Sequence of chain 1.B:
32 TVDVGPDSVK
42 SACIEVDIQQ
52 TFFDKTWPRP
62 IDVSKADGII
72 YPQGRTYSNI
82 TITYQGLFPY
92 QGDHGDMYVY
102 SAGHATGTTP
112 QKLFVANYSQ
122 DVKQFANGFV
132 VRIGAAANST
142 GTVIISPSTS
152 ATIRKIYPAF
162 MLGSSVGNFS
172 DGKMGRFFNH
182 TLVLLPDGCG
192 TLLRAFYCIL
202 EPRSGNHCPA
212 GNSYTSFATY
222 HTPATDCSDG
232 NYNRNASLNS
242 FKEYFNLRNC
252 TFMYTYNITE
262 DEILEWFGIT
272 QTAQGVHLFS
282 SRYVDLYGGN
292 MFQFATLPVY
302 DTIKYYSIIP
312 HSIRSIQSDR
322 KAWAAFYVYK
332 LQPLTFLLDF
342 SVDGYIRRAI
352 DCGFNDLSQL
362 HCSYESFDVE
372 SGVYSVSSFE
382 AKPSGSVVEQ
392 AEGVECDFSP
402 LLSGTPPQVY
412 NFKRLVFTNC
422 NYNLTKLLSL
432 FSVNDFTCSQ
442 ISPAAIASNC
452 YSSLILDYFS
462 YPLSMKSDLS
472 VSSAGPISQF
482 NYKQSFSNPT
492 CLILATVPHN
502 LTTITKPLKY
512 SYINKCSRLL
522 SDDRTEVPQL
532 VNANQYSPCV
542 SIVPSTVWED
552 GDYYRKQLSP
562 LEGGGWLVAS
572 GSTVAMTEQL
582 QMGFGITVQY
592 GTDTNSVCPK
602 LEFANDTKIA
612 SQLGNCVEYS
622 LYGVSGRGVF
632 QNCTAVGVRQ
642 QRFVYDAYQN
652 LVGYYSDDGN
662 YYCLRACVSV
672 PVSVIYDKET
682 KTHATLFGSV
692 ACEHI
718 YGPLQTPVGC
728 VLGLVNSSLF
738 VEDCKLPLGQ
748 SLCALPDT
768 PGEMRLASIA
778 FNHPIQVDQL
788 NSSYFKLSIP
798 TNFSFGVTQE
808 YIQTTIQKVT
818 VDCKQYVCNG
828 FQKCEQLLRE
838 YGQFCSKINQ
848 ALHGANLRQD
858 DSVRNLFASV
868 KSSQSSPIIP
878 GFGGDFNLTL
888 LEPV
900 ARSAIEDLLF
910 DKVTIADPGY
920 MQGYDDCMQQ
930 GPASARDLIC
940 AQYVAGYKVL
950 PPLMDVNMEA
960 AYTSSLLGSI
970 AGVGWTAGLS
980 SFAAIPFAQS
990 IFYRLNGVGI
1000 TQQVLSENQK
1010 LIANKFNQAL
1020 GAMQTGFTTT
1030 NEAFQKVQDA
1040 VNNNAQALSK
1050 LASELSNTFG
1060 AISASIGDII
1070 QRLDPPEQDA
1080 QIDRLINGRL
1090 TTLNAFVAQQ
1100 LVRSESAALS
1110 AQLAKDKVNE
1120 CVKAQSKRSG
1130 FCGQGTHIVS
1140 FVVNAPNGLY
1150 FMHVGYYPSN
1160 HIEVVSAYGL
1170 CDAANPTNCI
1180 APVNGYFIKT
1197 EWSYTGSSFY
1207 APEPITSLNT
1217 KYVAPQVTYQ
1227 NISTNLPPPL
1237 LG

Binding-site contacts:
Ligand atom O5 contacts residue ASN501 of chain 1.B at 2.4 Å (h-bond).
Ligand atom C8 contacts residue HIS500 of chain 1.B at 4.0 Å.
Ligand atom N2 contacts residue ASN501 of chain 1.B at 2.9 Å (h-bond).
Ligand atom C8 contacts residue ASN501 of chain 1.B at 3.7 Å.
Ligand atom C7 contacts residue ASN501 of chain 1.B at 3.4 Å.
Ligand atom C5 contacts residue ASN501 of chain 1.B at 3.7 Å.
Ligand atom C3 contacts residue ASN501 of chain 1.B at 3.8 Å.
Ligand atom C4 contacts residue ASN501 of chain 1.B at 4.3 Å.
Ligand atom C1 contacts residue ASN501 of chain 1.B at 1.5 Å.
Ligand atom O7 contacts residue ASN501 of chain 1.B at 3.5 Å (h-bond).
Ligand atom C2 contacts residue ASN501 of chain 1.B at 2.5 Å.

The protein below binds the small molecule below.
Small molecule (SMILES): CC(=O)N[C@@H]1[C@@H](O)[C@H](O)[C@@H](CO)O[C@H]1O